Sequence of chain 1.E:
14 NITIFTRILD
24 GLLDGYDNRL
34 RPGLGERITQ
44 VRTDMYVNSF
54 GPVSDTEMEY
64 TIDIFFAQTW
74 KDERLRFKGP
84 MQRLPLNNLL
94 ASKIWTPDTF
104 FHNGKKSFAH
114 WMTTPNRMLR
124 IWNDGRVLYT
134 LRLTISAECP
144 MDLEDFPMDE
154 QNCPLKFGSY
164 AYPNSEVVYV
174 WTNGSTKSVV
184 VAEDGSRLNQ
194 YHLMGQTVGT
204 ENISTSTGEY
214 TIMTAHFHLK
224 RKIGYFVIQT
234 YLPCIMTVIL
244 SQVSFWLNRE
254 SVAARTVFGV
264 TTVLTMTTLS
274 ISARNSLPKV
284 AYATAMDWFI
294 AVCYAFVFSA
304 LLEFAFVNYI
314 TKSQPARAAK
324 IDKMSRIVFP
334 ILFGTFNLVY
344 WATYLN

Sequence of chain 1.A:
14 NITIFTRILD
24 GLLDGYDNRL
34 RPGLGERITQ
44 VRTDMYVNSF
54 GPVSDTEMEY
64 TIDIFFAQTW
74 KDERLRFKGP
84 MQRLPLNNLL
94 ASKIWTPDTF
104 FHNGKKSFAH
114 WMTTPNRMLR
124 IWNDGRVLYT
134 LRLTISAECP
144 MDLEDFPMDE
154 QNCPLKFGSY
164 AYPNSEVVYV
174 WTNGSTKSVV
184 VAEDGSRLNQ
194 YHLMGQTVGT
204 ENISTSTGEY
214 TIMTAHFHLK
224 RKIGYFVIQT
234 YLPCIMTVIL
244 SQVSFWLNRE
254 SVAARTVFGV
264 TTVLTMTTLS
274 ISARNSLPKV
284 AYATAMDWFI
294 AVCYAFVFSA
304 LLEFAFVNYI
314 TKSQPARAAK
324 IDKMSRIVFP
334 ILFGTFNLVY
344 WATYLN

Binding-site contacts:
Ligand atom C17 contacts residue TYR213 of chain 1.A at 3.9 Å (hydrophobic).
Ligand atom C7 contacts residue TYR213 of chain 1.A at 3.9 Å (hydrophobic).
Ligand atom C5 contacts residue TYR163 of chain 1.A at 3.5 Å (hydrophobic).
Ligand atom O1 contacts residue PHE68 of chain 1.E at 2.8 Å (h-bond).
Ligand atom C1 contacts residue ASP47 of chain 1.E at 3.4 Å.
Ligand atom C2 contacts residue THR133 of chain 1.E at 3.4 Å.
Ligand atom C contacts residue SER209 of chain 1.A at 3.6 Å.
Ligand atom C16 contacts residue THR208 of chain 1.A at 3.7 Å.
Ligand atom C5 contacts residue PHE68 of chain 1.E at 3.9 Å (hydrophobic).
Ligand atom O contacts residue THR210 of chain 1.A at 2.9 Å (h-bond).
Ligand atom N1 contacts residue THR133 of chain 1.E at 3.1 Å (h-bond).
Ligand atom C17 contacts residue PHE103 of chain 1.A at 3.8 Å (hydrophobic).
Ligand atom C9 contacts residue SER162 of chain 1.A at 3.8 Å.
Ligand atom C12 contacts residue PHE68 of chain 1.E at 3.6 Å (hydrophobic).
Ligand atom O1 contacts residue THR133 of chain 1.E at 3.2 Å (h-bond).
Ligand atom C7 contacts residue TYR163 of chain 1.A at 3.5 Å (hydrophobic).
Ligand atom C17 contacts residue SER162 of chain 1.A at 3.3 Å.
Ligand atom C2 contacts residue PHE68 of chain 1.E at 3.8 Å (hydrophobic).
Ligand atom N1 contacts residue TYR163 of chain 1.A at 3.7 Å.
Ligand atom C3 contacts residue PHE68 of chain 1.E at 3.8 Å (hydrophobic).
Ligand atom O3 contacts residue SER162 of chain 1.A at 3.7 Å.
Ligand atom N2 contacts residue THR208 of chain 1.A at 3.9 Å.
Ligand atom C1 contacts residue THR210 of chain 1.A at 3.7 Å.
Ligand atom C9 contacts residue TYR213 of chain 1.A at 3.5 Å (hydrophobic).
Ligand atom C8 contacts residue TYR213 of chain 1.A at 3.4 Å (hydrophobic).
Ligand atom C8 contacts residue SER162 of chain 1.A at 3.1 Å.
Ligand atom C3 contacts residue THR210 of chain 1.A at 3.9 Å.
Ligand atom N contacts residue PHE68 of chain 1.E at 3.8 Å.
Ligand atom C17 contacts residue ILE215 of chain 1.A at 3.2 Å (hydrophobic).
Ligand atom O3 contacts residue ILE215 of chain 1.A at 3.7 Å.
Ligand atom C2 contacts residue THR210 of chain 1.A at 3.9 Å.
Ligand atom C3 contacts residue THR133 of chain 1.E at 3.8 Å.
Ligand atom C4 contacts residue THR210 of chain 1.A at 3.9 Å.
Ligand atom O3 contacts residue TYR213 of chain 1.A at 3.0 Å.
Ligand atom O2 contacts residue HIS105 of chain 1.A at 2.9 Å (h-bond).
Ligand atom O2 contacts residue PHE68 of chain 1.E at 3.1 Å.
Ligand atom O3 contacts residue ILE206 of chain 1.A at 3.8 Å.
Ligand atom C4 contacts residue PHE68 of chain 1.E at 3.7 Å (hydrophobic).
Ligand atom C contacts residue ASP47 of chain 1.E at 3.4 Å.
Ligand atom C15 contacts residue TYR49 of chain 1.E at 3.9 Å (hydrophobic).

This small molecule binds to this protein.
Small molecule (SMILES): CCOC(=O)c1ncn2c1[C@@H]1CCCN1C(=O)c1cc(OC)ccc1-2